The small molecule below binds the protein below.
Small molecule (SMILES): CCCCCCCCCCO[C@@H]1O[C@H](CO)[C@@H](O[C@H]2O[C@H](CO)[C@@H](O)[C@H](O)[C@H]2O)[C@H](O)[C@H]1O

Sequence of chain 1.B:
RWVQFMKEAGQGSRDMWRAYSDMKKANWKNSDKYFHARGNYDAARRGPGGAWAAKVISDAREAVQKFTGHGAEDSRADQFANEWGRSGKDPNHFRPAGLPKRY

Sequence of chain 1.C:
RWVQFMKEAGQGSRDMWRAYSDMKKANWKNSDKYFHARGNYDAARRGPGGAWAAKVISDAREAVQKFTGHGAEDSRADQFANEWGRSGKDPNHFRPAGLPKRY

Sequence of chain 1.A:
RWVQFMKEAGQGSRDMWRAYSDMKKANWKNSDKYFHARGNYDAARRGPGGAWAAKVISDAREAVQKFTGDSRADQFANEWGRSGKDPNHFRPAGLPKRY

Binding-site contacts:
Ligand atom C19 contacts residue ASP60 of chain 1.A at 4.0 Å.
Ligand atom C28 contacts residue ALA64 of chain 1.A at 4.1 Å (hydrophobic).
Ligand atom O7 contacts residue TRP18 of chain 1.C at 3.7 Å.
Ligand atom C3 contacts residue TRP18 of chain 1.C at 4.1 Å (hydrophobic).
Ligand atom C57 contacts residue SER14 of chain 1.C at 3.7 Å.
Ligand atom C1 contacts residue ASP60 of chain 1.A at 3.8 Å.
Ligand atom C34 contacts residue ALA61 of chain 1.C at 3.9 Å (hydrophobic).
Ligand atom C22 contacts residue ILE58 of chain 1.C at 4.1 Å (hydrophobic).
Ligand atom C31 contacts residue TRP53 of chain 1.B at 3.8 Å (hydrophobic).
Ligand atom C28 contacts residue ALA61 of chain 1.C at 4.1 Å (hydrophobic).
Ligand atom C2 contacts residue TRP18 of chain 1.C at 3.6 Å (hydrophobic).
Ligand atom C40 contacts residue VAL65 of chain 1.A at 4.0 Å (hydrophobic).
Ligand atom O55 contacts residue GLU63 of chain 1.A at 2.6 Å (salt-bridge).
Ligand atom C2 contacts residue GLU63 of chain 1.A at 3.4 Å.
Ligand atom C6 contacts residue TRP18 of chain 1.C at 3.9 Å (hydrophobic).
Ligand atom O49 contacts residue ASP60 of chain 1.A at 3.0 Å (salt-bridge).
Ligand atom C18 contacts residue TRP18 of chain 1.C at 4.0 Å (hydrophobic).
Ligand atom O5 contacts residue SER14 of chain 1.C at 4.2 Å.
Ligand atom C57 contacts residue TRP18 of chain 1.C at 4.2 Å (hydrophobic).
Ligand atom C40 contacts residue PHE6 of chain 1.B at 4.1 Å (hydrophobic).
Ligand atom C43 contacts residue ALA61 of chain 1.C at 3.9 Å (hydrophobic).
Ligand atom C57 contacts residue ARG15 of chain 1.C at 3.6 Å.
Ligand atom C25 contacts residue ALA64 of chain 1.A at 4.2 Å (hydrophobic).
Ligand atom O49 contacts residue GLN80 of chain 1.A at 3.9 Å.
Ligand atom C22 contacts residue ALA64 of chain 1.A at 3.7 Å (hydrophobic).
Ligand atom O55 contacts residue ASP60 of chain 1.A at 4.2 Å.
Ligand atom O49 contacts residue ALA64 of chain 1.A at 4.1 Å.
Ligand atom O16 contacts residue ASP60 of chain 1.A at 3.5 Å.
Ligand atom C4 contacts residue TRP18 of chain 1.C at 3.7 Å (hydrophobic).
Ligand atom C25 contacts residue ALA61 of chain 1.A at 4.2 Å (hydrophobic).
Ligand atom O49 contacts residue GLU63 of chain 1.A at 3.3 Å.
Ligand atom O61 contacts residue SER14 of chain 1.C at 4.0 Å.
Ligand atom O49 contacts residue TRP18 of chain 1.C at 4.0 Å.
Ligand atom O55 contacts residue GLN80 of chain 1.A at 3.5 Å (h-bond).
Ligand atom C31 contacts residue ALA61 of chain 1.C at 4.1 Å (hydrophobic).
Ligand atom C43 contacts residue VAL65 of chain 1.C at 4.2 Å (hydrophobic).
Ligand atom O61 contacts residue ARG15 of chain 1.C at 3.7 Å.
Ligand atom C1 contacts residue GLU63 of chain 1.A at 4.0 Å.
Ligand atom C37 contacts residue ALA61 of chain 1.A at 4.1 Å (hydrophobic).
Ligand atom C43 contacts residue PHE6 of chain 1.B at 3.9 Å (hydrophobic).